Sequence of chain 1.D:
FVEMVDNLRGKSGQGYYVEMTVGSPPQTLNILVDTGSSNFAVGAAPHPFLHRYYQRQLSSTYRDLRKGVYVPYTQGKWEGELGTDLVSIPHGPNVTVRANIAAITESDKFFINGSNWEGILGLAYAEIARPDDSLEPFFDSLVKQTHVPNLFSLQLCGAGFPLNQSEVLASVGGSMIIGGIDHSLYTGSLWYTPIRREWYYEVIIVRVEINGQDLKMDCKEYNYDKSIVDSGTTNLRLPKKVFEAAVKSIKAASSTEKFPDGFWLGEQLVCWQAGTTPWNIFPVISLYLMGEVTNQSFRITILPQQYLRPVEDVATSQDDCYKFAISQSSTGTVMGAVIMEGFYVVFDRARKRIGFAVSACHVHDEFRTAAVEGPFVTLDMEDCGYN

Binding-site contacts:
Ligand atom C02 contacts residue THR293 of chain 1.D at 3.4 Å.
Ligand atom C03 contacts residue THR134 of chain 1.D at 3.5 Å.
Ligand atom N22 contacts residue THR293 of chain 1.D at 3.2 Å (h-bond).
Ligand atom C11 contacts residue ARG297 of chain 1.D at 3.7 Å.
Ligand atom N25 contacts residue TYR133 of chain 1.D at 3.6 Å.
Ligand atom N23 contacts residue LYS169 of chain 1.D at 3.5 Å (salt-bridge).
Ligand atom C18 contacts residue TYR260 of chain 1.D at 3.2 Å (hydrophobic).
Ligand atom C04 contacts residue GLN135 of chain 1.D at 3.5 Å.
Ligand atom N21 contacts residue THR391 of chain 1.D at 3.2 Å (h-bond).
Ligand atom N23 contacts residue PHE170 of chain 1.D at 3.1 Å (h-bond).
Ligand atom N24 contacts residue ASP94 of chain 1.D at 2.3 Å (salt-bridge).
Ligand atom C08 contacts residue ASP290 of chain 1.D at 3.7 Å.
Ligand atom C17 contacts residue ASP290 of chain 1.D at 3.4 Å.
Ligand atom C01 contacts residue THR134 of chain 1.D at 3.4 Å.
Ligand atom CL1 contacts residue TYR133 of chain 1.D at 3.4 Å.
Ligand atom C05 contacts residue TYR133 of chain 1.D at 3.4 Å (hydrophobic).
Ligand atom O26 contacts residue TYR133 of chain 1.D at 3.4 Å.
Ligand atom C20 contacts residue ASP94 of chain 1.D at 3.3 Å.
Ligand atom CL1 contacts residue GLY136 of chain 1.D at 3.3 Å.
Ligand atom C18 contacts residue GLY96 of chain 1.D at 3.5 Å.
Ligand atom C03 contacts residue ARG297 of chain 1.D at 3.5 Å.
Ligand atom C16 contacts residue ASP290 of chain 1.D at 3.3 Å.
Ligand atom C18 contacts residue ASP290 of chain 1.D at 3.7 Å.
Ligand atom O26 contacts residue GLN135 of chain 1.D at 3.4 Å (h-bond).
Ligand atom CL2 contacts residue LEU92 of chain 1.D at 3.6 Å.
Ligand atom C05 contacts residue GLN135 of chain 1.D at 3.8 Å.
Ligand atom C03 contacts residue GLN135 of chain 1.D at 3.7 Å.
Ligand atom C02 contacts residue GLN135 of chain 1.D at 3.4 Å.
Ligand atom CL2 contacts residue TRP177 of chain 1.D at 3.5 Å.
Ligand atom CL1 contacts residue GLN135 of chain 1.D at 3.5 Å.
Ligand atom N24 contacts residue GLY292 of chain 1.D at 3.4 Å.
Ligand atom N22 contacts residue ASP290 of chain 1.D at 2.4 Å (salt-bridge).
Ligand atom C17 contacts residue ASP94 of chain 1.D at 3.6 Å.
Ligand atom C01 contacts residue GLN135 of chain 1.D at 3.7 Å.
Ligand atom C18 contacts residue ILE288 of chain 1.D at 3.3 Å (hydrophobic).
Ligand atom N24 contacts residue ASP290 of chain 1.D at 2.9 Å (salt-bridge).
Ligand atom C16 contacts residue THR293 of chain 1.D at 3.8 Å.
Ligand atom C15 contacts residue ASP290 of chain 1.D at 3.7 Å.
Ligand atom S28 contacts residue THR391 of chain 1.D at 3.5 Å (h-bond).
Ligand atom C20 contacts residue TYR133 of chain 1.D at 3.4 Å (hydrophobic).

This protein binds this small molecule.
Small molecule (SMILES): [H]/N=C(/NCc1cc(Cl)c(N)c(Cl)c1)NC(=O)c1c(-c2ccc(OC)cc2)nsc1C